Binding-site contacts:
Ligand atom O3P contacts residue ARG207 of chain 21.A at 3.5 Å.
Ligand atom O3P contacts residue GLY208 of chain 21.A at 2.6 Å (h-bond).
Ligand atom O3P contacts residue ASN206 of chain 21.A at 3.1 Å (h-bond).
Ligand atom C1 contacts residue SER210 of chain 21.A at 3.3 Å.
Ligand atom C1 contacts residue HIS105 of chain 21.A at 3.9 Å.
Ligand atom P contacts residue ASN206 of chain 21.A at 3.9 Å.
Ligand atom C2' contacts residue THR226 of chain 21.A at 3.4 Å.
Ligand atom O2P contacts residue SER210 of chain 21.A at 2.4 Å (h-bond).
Ligand atom O1P contacts residue ARG207 of chain 21.A at 3.5 Å.
Ligand atom O1P contacts residue GLY208 of chain 21.A at 3.9 Å.
Ligand atom C1' contacts residue ALA227 of chain 21.A at 3.5 Å (hydrophobic).
Ligand atom C2' contacts residue SER210 of chain 21.A at 3.2 Å.
Ligand atom O1P contacts residue HIS105 of chain 21.A at 4.1 Å.
Ligand atom C3 contacts residue GLY208 of chain 21.A at 3.7 Å.
Ligand atom C1 contacts residue GLY208 of chain 21.A at 4.2 Å.
Ligand atom C3 contacts residue VAL106 of chain 21.A at 4.3 Å (hydrophobic).
Ligand atom C3 contacts residue SER210 of chain 21.A at 3.5 Å.
Ligand atom C2' contacts residue ALA227 of chain 21.A at 3.9 Å (hydrophobic).
Ligand atom C2 contacts residue SER210 of chain 21.A at 3.8 Å.
Ligand atom O3P contacts residue ASN209 of chain 21.A at 3.1 Å (h-bond).
Ligand atom C2' contacts residue HIS105 of chain 21.A at 3.9 Å.
Ligand atom C2 contacts residue HIS105 of chain 21.A at 3.0 Å.
Ligand atom P contacts residue SER210 of chain 21.A at 1.4 Å.
Ligand atom O3P contacts residue SER210 of chain 21.A at 2.4 Å (h-bond).
Ligand atom O2P contacts residue ARG207 of chain 21.A at 4.3 Å.
Ligand atom O2P contacts residue ASN206 of chain 21.A at 3.5 Å (h-bond).
Ligand atom P contacts residue THR226 of chain 21.A at 3.9 Å.
Ligand atom C1 contacts residue ARG207 of chain 21.A at 4.1 Å.
Ligand atom O2P contacts residue THR226 of chain 21.A at 3.3 Å (h-bond).
Ligand atom O1P contacts residue SER210 of chain 21.A at 2.7 Å (h-bond).
Ligand atom C1' contacts residue ILE228 of chain 21.A at 4.0 Å (hydrophobic).
Ligand atom C1' contacts residue SER210 of chain 21.A at 3.1 Å.
Ligand atom C3 contacts residue LEU87 of chain 21.A at 3.2 Å (hydrophobic).
Ligand atom P contacts residue GLY208 of chain 21.A at 3.8 Å.
Ligand atom P contacts residue HIS105 of chain 21.A at 4.0 Å.
Ligand atom C1' contacts residue THR226 of chain 21.A at 3.1 Å.
Ligand atom C3' contacts residue ALA227 of chain 21.A at 3.7 Å (hydrophobic).
Ligand atom C3' contacts residue ILE228 of chain 21.A at 3.3 Å (hydrophobic).
Ligand atom P contacts residue ARG207 of chain 21.A at 4.0 Å.
Ligand atom C3' contacts residue THR226 of chain 21.A at 4.3 Å.

The protein below binds the small molecule below.
Small molecule (SMILES): CC(C)O[PH](=O)OC(C)C

Sequence of chain 21.A:
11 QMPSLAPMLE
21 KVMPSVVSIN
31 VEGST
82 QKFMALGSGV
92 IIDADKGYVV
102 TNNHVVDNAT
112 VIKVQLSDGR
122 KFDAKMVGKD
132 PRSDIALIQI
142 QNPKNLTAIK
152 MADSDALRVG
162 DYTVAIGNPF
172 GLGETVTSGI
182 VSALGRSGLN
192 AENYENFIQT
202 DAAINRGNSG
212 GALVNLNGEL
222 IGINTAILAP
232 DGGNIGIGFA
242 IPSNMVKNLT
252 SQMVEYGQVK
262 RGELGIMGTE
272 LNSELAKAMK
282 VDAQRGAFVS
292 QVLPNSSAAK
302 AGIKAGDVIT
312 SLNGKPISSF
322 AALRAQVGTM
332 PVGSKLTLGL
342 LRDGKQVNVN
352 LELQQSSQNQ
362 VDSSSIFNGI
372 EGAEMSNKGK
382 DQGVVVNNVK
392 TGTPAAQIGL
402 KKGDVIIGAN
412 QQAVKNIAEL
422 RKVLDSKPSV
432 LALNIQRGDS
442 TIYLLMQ